The small molecule below binds the protein below.
Small molecule (SMILES): C/C(=C\c1csc(C)n1)[C@@H]1C[C@@H]2O[C@@H]2CCC[C@H](C)[C@H](O)[C@@H](C)C(=O)C(C)(C)[C@@H](O)CC(=O)O1

Binding-site contacts:
Ligand atom O49 contacts residue ASP223 of chain 1.D at 3.5 Å (salt-bridge).
Ligand atom C72 contacts residue LEU214 of chain 1.D at 3.9 Å (hydrophobic).
Ligand atom C38 contacts residue LEU214 of chain 1.D at 4.0 Å (hydrophobic).
Ligand atom C15 contacts residue PRO271 of chain 1.D at 3.8 Å (hydrophobic).
Ligand atom O58 contacts residue LEU214 of chain 1.D at 3.6 Å.
Ligand atom C21 contacts residue PRO271 of chain 1.D at 3.5 Å (hydrophobic).
Ligand atom C16 contacts residue THR273 of chain 1.D at 2.7 Å.
Ligand atom N20 contacts residue PRO271 of chain 1.D at 3.7 Å.
Ligand atom C16 contacts residue PRO271 of chain 1.D at 3.4 Å (hydrophobic).
Ligand atom C38 contacts residue LEU227 of chain 1.D at 3.7 Å (hydrophobic).
Ligand atom O26 contacts residue ALA230 of chain 1.D at 3.9 Å.
Ligand atom C72 contacts residue GLN278 of chain 1.D at 3.4 Å.
Ligand atom O76 contacts residue THR273 of chain 1.D at 2.9 Å (h-bond).
Ligand atom C35 contacts residue LEU272 of chain 1.D at 3.2 Å (hydrophobic).
Ligand atom O76 contacts residue LEU214 of chain 1.D at 3.8 Å.
Ligand atom O76 contacts residue LEU272 of chain 1.D at 3.3 Å.
Ligand atom C16 contacts residue ARG281 of chain 1.D at 4.0 Å.
Ligand atom C72 contacts residue THR273 of chain 1.D at 3.1 Å.
Ligand atom C47 contacts residue LEU214 of chain 1.D at 3.9 Å (hydrophobic).
Ligand atom C5 contacts residue LEU360 of chain 1.D at 3.7 Å (hydrophobic).
Ligand atom O26 contacts residue PHE269 of chain 1.D at 3.7 Å.
Ligand atom C12 contacts residue GLN278 of chain 1.D at 3.9 Å.
Ligand atom O70 contacts residue GLN278 of chain 1.D at 2.7 Å (h-bond).
Ligand atom C43 contacts residue HIS226 of chain 1.D at 3.7 Å.
Ligand atom C15 contacts residue THR273 of chain 1.D at 3.0 Å.
Ligand atom C60 contacts residue ARG275 of chain 1.D at 3.5 Å.
Ligand atom C68 contacts residue GLN278 of chain 1.D at 3.6 Å.
Ligand atom C32 contacts residue LEU272 of chain 1.D at 3.4 Å (hydrophobic).
Ligand atom C35 contacts residue LEU227 of chain 1.D at 3.4 Å (hydrophobic).
Ligand atom N20 contacts residue THR273 of chain 1.D at 3.2 Å (h-bond).
Ligand atom C53 contacts residue ASP223 of chain 1.D at 3.2 Å.
Ligand atom C6 contacts residue LEU360 of chain 1.D at 3.5 Å (hydrophobic).
Ligand atom C21 contacts residue PHE269 of chain 1.D at 3.9 Å (hydrophobic).
Ligand atom C32 contacts residue LEU227 of chain 1.D at 3.8 Å (hydrophobic).
Ligand atom O49 contacts residue HIS226 of chain 1.D at 3.8 Å.
Ligand atom C64 contacts residue ARG275 of chain 1.D at 3.5 Å.
Ligand atom C75 contacts residue THR273 of chain 1.D at 3.5 Å.
Ligand atom C10 contacts residue LEU360 of chain 1.D at 3.8 Å (hydrophobic).
Ligand atom C75 contacts residue GLN278 of chain 1.D at 3.6 Å.
Ligand atom C13 contacts residue GLN278 of chain 1.D at 3.8 Å.

Sequence of chain 1.D:
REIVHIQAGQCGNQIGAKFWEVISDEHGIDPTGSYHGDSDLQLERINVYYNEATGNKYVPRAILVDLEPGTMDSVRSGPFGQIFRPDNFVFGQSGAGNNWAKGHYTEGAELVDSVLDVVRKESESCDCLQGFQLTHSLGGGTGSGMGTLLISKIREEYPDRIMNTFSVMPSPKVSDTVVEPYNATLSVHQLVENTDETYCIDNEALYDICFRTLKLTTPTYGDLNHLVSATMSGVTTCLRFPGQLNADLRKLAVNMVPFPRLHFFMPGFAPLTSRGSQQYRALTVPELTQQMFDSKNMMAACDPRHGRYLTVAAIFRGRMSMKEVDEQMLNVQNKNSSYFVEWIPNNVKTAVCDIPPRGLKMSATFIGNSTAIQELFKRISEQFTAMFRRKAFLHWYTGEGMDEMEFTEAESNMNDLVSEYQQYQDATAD